Sequence of chain 2.B:
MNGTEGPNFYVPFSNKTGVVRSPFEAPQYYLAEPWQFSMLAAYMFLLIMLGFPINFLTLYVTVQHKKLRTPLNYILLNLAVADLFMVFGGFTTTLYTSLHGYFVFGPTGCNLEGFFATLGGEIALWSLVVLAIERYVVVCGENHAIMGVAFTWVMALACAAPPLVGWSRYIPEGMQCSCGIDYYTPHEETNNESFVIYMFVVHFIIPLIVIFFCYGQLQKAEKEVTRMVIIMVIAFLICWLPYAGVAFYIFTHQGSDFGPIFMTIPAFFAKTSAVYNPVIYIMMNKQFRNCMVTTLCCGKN

Sequence of chain 1.A:
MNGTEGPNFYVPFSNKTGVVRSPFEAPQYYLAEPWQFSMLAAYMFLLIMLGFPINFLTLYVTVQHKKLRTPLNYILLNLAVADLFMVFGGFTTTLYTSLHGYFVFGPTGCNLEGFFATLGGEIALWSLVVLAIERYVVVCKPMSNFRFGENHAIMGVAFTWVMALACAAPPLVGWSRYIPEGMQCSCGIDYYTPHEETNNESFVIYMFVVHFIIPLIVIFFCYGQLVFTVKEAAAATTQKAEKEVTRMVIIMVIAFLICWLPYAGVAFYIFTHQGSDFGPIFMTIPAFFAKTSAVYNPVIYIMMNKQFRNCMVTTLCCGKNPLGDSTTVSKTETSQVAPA

Binding-site contacts:
Ligand atom O7 contacts residue THR5 of chain 1.A at 3.9 Å.
Ligand atom C6 contacts residue LYS17 of chain 2.B at 3.8 Å.
Ligand atom C8 contacts residue ASN16 of chain 1.A at 3.9 Å.
Ligand atom O5 contacts residue ASN16 of chain 1.A at 2.4 Å (h-bond).
Ligand atom C5 contacts residue LYS17 of chain 2.B at 3.4 Å.
Ligand atom C6 contacts residue NAG1 of chain 2.E at 4.0 Å.
Ligand atom C5 contacts residue GLY19 of chain 1.A at 3.6 Å.
Ligand atom O5 contacts residue GLY19 of chain 1.A at 3.4 Å.
Ligand atom C5 contacts residue ASN16 of chain 1.A at 3.6 Å.
Ligand atom O7 contacts residue LYS17 of chain 2.B at 4.0 Å.
Ligand atom C3 contacts residue VAL21 of chain 1.A at 3.4 Å (hydrophobic).
Ligand atom O6 contacts residue NAG1 of chain 2.E at 2.7 Å.
Ligand atom C1 contacts residue GLY19 of chain 1.A at 3.4 Å.
Ligand atom O7 contacts residue VAL21 of chain 1.A at 3.5 Å (h-bond).
Ligand atom C1 contacts residue LYS17 of chain 2.B at 3.9 Å.
Ligand atom O3 contacts residue VAL21 of chain 1.A at 3.9 Å.
Ligand atom C7 contacts residue VAL21 of chain 1.A at 3.5 Å (hydrophobic).
Ligand atom C1 contacts residue ASN16 of chain 1.A at 1.4 Å.
Ligand atom O4 contacts residue LYS17 of chain 2.B at 3.2 Å.
Ligand atom C3 contacts residue LYS17 of chain 2.B at 3.5 Å.
Ligand atom C2 contacts residue VAL21 of chain 1.A at 3.5 Å (hydrophobic).
Ligand atom C1 contacts residue LYS17 of chain 2.B at 3.7 Å.
Ligand atom C2 contacts residue ASN16 of chain 1.A at 2.4 Å.
Ligand atom C6 contacts residue LYS17 of chain 2.B at 3.6 Å.
Ligand atom C4 contacts residue LYS17 of chain 2.B at 3.9 Å.
Ligand atom O6 contacts residue GLY19 of chain 2.B at 3.9 Å.
Ligand atom N2 contacts residue VAL21 of chain 1.A at 2.7 Å (h-bond).
Ligand atom C5 contacts residue LYS17 of chain 2.B at 3.7 Å.
Ligand atom C8 contacts residue THR5 of chain 1.A at 3.2 Å.
Ligand atom C7 contacts residue LYS17 of chain 2.B at 4.0 Å.
Ligand atom C1 contacts residue VAL21 of chain 1.A at 3.8 Å (hydrophobic).
Ligand atom C7 contacts residue THR5 of chain 1.A at 3.6 Å.
Ligand atom C2 contacts residue LYS17 of chain 2.B at 3.7 Å.
Ligand atom O5 contacts residue LYS17 of chain 2.B at 3.0 Å (salt-bridge).
Ligand atom N2 contacts residue LYS17 of chain 2.B at 3.0 Å (salt-bridge).
Ligand atom O6 contacts residue LYS17 of chain 2.B at 2.8 Å.
Ligand atom N2 contacts residue ASN16 of chain 1.A at 2.7 Å (h-bond).
Ligand atom O6 contacts residue LYS17 of chain 2.B at 3.4 Å (salt-bridge).
Ligand atom C7 contacts residue ASN16 of chain 1.A at 3.8 Å.
Ligand atom C3 contacts residue ASN16 of chain 1.A at 3.7 Å.

A small-molecule ligand and the protein it binds are described below.
Small molecule (SMILES): CC(=O)N[C@H]1[C@H](O[C@H]2[C@H](O)[C@@H](NC(C)=O)CO[C@@H]2CO)O[C@H](CO)[C@@H](O[C@H]2O[C@H](CO)[C@@H](O)[C@H](O)[C@@H]2O)[C@@H]1O